This small molecule binds to this protein.
Small molecule (SMILES): NC(=O)CC1NC(=O)C2(CCCCC2)NC(=O)[C@@H](CC(=O)O)[C@@H](c2ccc(C(C(=O)O)C(=O)O)cc2)/C=C/C[C@@H](Cc2cccc3ccccc23)CNC1=O

Binding-site contacts:
Ligand atom O5 contacts residue ASN72 of chain 1.D at 4.2 Å.
Ligand atom N1 contacts residue ASN72 of chain 1.D at 3.1 Å (h-bond).
Ligand atom O5 contacts residue SER73 of chain 1.D at 3.7 Å.
Ligand atom C4 contacts residue LEU74 of chain 1.D at 4.4 Å (hydrophobic).
Ligand atom C5 contacts residue LEU74 of chain 1.D at 3.8 Å (hydrophobic).
Ligand atom C29 contacts residue ASN72 of chain 1.D at 4.1 Å.
Ligand atom C29 contacts residue SER73 of chain 1.D at 3.5 Å.
Ligand atom C28 contacts residue SER73 of chain 1.D at 4.1 Å.
Ligand atom N1 contacts residue SER73 of chain 1.D at 3.5 Å.

Sequence of chain 1.D:
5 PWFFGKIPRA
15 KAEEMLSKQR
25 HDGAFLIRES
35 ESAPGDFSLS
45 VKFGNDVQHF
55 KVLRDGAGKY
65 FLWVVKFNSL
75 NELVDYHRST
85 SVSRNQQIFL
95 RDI